This protein binds this small molecule.
Small molecule (SMILES): CC(=O)N[C@H]1[C@H](O[C@H]2[C@H](O)[C@@H](NC(C)=O)CO[C@@H]2CO)O[C@H](CO)[C@@H](O[C@@H]2O[C@H](CO)[C@@H](O)[C@H](O[C@H]3O[C@H](CO)[C@@H](O)[C@H](O)[C@@H]3O)[C@@H]2O)[C@@H]1O

Sequence of chain 1.A:
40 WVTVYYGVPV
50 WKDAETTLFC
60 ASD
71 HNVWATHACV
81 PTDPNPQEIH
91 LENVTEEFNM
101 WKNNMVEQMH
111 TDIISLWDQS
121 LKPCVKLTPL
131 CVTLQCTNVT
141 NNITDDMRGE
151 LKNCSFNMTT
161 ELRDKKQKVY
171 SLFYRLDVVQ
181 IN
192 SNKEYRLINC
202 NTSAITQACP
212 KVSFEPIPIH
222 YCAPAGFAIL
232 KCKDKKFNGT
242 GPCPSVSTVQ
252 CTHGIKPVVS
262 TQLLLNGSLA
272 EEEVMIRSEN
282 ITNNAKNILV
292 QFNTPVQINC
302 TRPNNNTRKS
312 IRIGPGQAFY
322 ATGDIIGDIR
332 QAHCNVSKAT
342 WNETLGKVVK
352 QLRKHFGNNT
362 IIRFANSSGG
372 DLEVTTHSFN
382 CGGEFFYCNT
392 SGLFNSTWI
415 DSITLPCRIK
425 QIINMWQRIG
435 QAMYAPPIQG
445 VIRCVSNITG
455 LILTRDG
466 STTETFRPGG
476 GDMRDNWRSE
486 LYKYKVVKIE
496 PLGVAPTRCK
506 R

Binding-site contacts:
Ligand atom C4 contacts residue VAL449 of chain 1.A at 4.2 Å (hydrophobic).
Ligand atom C5 contacts residue ASN267 of chain 1.A at 3.6 Å.
Ligand atom C3 contacts residue VAL449 of chain 1.A at 4.0 Å (hydrophobic).
Ligand atom C2 contacts residue SER450 of chain 1.A at 4.2 Å.
Ligand atom O5 contacts residue NAG1 of chain 1.I at 3.8 Å.
Ligand atom O6 contacts residue NAG1 of chain 1.I at 3.8 Å.
Ligand atom C3 contacts residue ASN267 of chain 1.A at 3.6 Å.
Ligand atom O7 contacts residue VAL259 of chain 1.A at 4.4 Å.
Ligand atom C2 contacts residue ASN267 of chain 1.A at 2.4 Å.
Ligand atom O6 contacts residue CYS382 of chain 1.A at 4.2 Å.
Ligand atom O5 contacts residue VAL449 of chain 1.A at 4.4 Å.
Ligand atom C7 contacts residue ASN267 of chain 1.A at 3.6 Å.
Ligand atom O5 contacts residue ASN267 of chain 1.A at 2.4 Å (h-bond).
Ligand atom C4 contacts residue ASN267 of chain 1.A at 4.2 Å.
Ligand atom N2 contacts residue SER450 of chain 1.A at 3.7 Å.
Ligand atom C7 contacts residue ASN381 of chain 1.A at 4.4 Å.
Ligand atom C6 contacts residue GLY383 of chain 1.A at 4.5 Å.
Ligand atom O7 contacts residue ASN381 of chain 1.A at 4.2 Å.
Ligand atom C3 contacts residue SER450 of chain 1.A at 4.5 Å.
Ligand atom O6 contacts residue SER214 of chain 1.A at 3.7 Å.
Ligand atom O7 contacts residue PRO217 of chain 1.A at 3.8 Å.
Ligand atom C5 contacts residue VAL449 of chain 1.A at 3.7 Å (hydrophobic).
Ligand atom N2 contacts residue ASN267 of chain 1.A at 2.9 Å (h-bond).
Ligand atom O6 contacts residue GLY383 of chain 1.A at 3.5 Å.
Ligand atom C6 contacts residue NAG1 of chain 1.I at 3.9 Å.
Ligand atom C1 contacts residue NAG1 of chain 1.I at 4.3 Å.
Ligand atom O4 contacts residue VAL449 of chain 1.A at 4.1 Å.
Ligand atom O3 contacts residue CYS382 of chain 1.A at 3.6 Å (h-bond).
Ligand atom O7 contacts residue ASN267 of chain 1.A at 4.0 Å.
Ligand atom C1 contacts residue SER450 of chain 1.A at 3.8 Å.
Ligand atom O6 contacts residue ASN267 of chain 1.A at 4.5 Å.
Ligand atom C8 contacts residue VAL259 of chain 1.A at 4.4 Å (hydrophobic).
Ligand atom C8 contacts residue LEU266 of chain 1.A at 3.7 Å (hydrophobic).
Ligand atom C1 contacts residue ASN267 of chain 1.A at 1.4 Å.
Ligand atom C1 contacts residue VAL449 of chain 1.A at 4.3 Å (hydrophobic).
Ligand atom C6 contacts residue SER214 of chain 1.A at 4.1 Å.
Ligand atom C5 contacts residue NAG1 of chain 1.I at 3.8 Å.
Ligand atom C8 contacts residue ASN381 of chain 1.A at 4.0 Å.